Binding-site contacts:
Ligand atom C5 contacts residue ASN239 of chain 1.A at 3.7 Å.
Ligand atom C8 contacts residue ASN281 of chain 1.A at 4.5 Å.
Ligand atom C2 contacts residue THR241 of chain 1.A at 4.4 Å.
Ligand atom C3 contacts residue THR241 of chain 1.A at 4.2 Å.
Ligand atom C8 contacts residue GLU280 of chain 1.A at 4.5 Å.
Ligand atom C7 contacts residue ASN239 of chain 1.A at 3.9 Å.
Ligand atom O5 contacts residue ASN239 of chain 1.A at 2.4 Å (h-bond).
Ligand atom C7 contacts residue SER279 of chain 1.A at 4.4 Å.
Ligand atom N2 contacts residue ASN239 of chain 1.A at 2.8 Å (h-bond).
Ligand atom N2 contacts residue THR241 of chain 1.A at 4.2 Å.
Ligand atom C4 contacts residue ASN239 of chain 1.A at 4.2 Å.
Ligand atom O5 contacts residue THR241 of chain 1.A at 4.5 Å.
Ligand atom O7 contacts residue HIS356 of chain 1.A at 4.3 Å.
Ligand atom C1 contacts residue ASN239 of chain 1.A at 1.5 Å.
Ligand atom O7 contacts residue ASN239 of chain 1.A at 4.4 Å.
Ligand atom C8 contacts residue ILE282 of chain 1.A at 4.1 Å (hydrophobic).
Ligand atom C2 contacts residue ASN239 of chain 1.A at 2.5 Å.
Ligand atom C5 contacts residue THR241 of chain 1.A at 4.4 Å.
Ligand atom C3 contacts residue ASN239 of chain 1.A at 3.7 Å.
Ligand atom C8 contacts residue SER279 of chain 1.A at 3.0 Å.
Ligand atom C1 contacts residue THR241 of chain 1.A at 4.0 Å.

Sequence of chain 1.A:
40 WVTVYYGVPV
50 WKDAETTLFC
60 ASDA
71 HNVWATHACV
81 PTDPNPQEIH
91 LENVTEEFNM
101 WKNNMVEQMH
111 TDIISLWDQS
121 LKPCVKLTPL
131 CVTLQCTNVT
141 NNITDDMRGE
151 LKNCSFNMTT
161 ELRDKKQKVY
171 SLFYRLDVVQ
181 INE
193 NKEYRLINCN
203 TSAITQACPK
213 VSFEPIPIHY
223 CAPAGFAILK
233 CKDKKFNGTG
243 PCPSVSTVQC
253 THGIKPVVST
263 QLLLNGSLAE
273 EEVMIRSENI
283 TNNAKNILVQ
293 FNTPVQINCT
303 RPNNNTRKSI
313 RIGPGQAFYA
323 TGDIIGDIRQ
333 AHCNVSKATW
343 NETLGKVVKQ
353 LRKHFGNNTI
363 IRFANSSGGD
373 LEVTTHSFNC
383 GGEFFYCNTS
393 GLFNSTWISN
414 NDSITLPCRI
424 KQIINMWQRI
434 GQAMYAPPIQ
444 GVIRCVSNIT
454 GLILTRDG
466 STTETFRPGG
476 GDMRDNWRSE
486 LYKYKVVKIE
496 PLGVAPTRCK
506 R

The small molecule below binds the protein below.
Small molecule (SMILES): CC(=O)N[C@@H]1[C@@H](O)[C@H](O)[C@@H](CO)O[C@H]1O